This small molecule binds to this protein.
Small molecule (SMILES): C[C@]12CCC(=O)C=C1CC[C@@H]1[C@@H]2CC[C@]2(C)C(=O)CC[C@@H]12

Sequence of chain 2.A:
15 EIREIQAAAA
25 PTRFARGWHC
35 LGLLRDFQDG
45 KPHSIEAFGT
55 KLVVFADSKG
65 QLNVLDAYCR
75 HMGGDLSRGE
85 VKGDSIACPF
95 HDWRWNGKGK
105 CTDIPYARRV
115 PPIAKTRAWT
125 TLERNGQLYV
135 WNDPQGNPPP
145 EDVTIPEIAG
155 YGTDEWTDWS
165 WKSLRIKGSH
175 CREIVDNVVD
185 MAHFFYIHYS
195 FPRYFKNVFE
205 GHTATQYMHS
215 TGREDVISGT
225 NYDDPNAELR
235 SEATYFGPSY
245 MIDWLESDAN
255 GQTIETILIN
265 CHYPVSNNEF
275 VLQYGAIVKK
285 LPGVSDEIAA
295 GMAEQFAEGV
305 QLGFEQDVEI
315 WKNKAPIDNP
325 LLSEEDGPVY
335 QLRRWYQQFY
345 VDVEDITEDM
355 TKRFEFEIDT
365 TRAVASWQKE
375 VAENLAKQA

Binding-site contacts:
Ligand atom C16 contacts residue SER214 of chain 2.A at 4.0 Å.
Ligand atom C2 contacts residue ASN264 of chain 2.A at 3.3 Å.
Ligand atom C5 contacts residue GLN210 of chain 2.A at 4.1 Å.
Ligand atom C19 contacts residue LEU262 of chain 2.A at 3.6 Å (hydrophobic).
Ligand atom C18 contacts residue PHE300 of chain 2.A at 3.9 Å (hydrophobic).
Ligand atom C15 contacts residue MET212 of chain 2.A at 3.5 Å (hydrophobic).
Ligand atom C1 contacts residue ASN264 of chain 2.A at 4.0 Å.
Ligand atom C7 contacts residue SER235 of chain 2.A at 3.8 Å.
Ligand atom C4 contacts residue PHE188 of chain 2.A at 4.1 Å (hydrophobic).
Ligand atom C1 contacts residue PHE188 of chain 2.A at 4.0 Å (hydrophobic).
Ligand atom O2 contacts residue THR224 of chain 2.A at 4.0 Å.
Ligand atom C7 contacts residue ASP247 of chain 2.A at 3.7 Å.
Ligand atom C6 contacts residue GLN210 of chain 2.A at 3.4 Å.
Ligand atom C1 contacts residue PHE308 of chain 2.A at 4.2 Å (hydrophobic).
Ligand atom C8 contacts residue ASP247 of chain 2.A at 3.6 Å.
Ligand atom C6 contacts residue ALA237 of chain 2.A at 3.5 Å (hydrophobic).
Ligand atom C6 contacts residue SER235 of chain 2.A at 3.9 Å.
Ligand atom C9 contacts residue PHE188 of chain 2.A at 3.7 Å (hydrophobic).
Ligand atom O1 contacts residue VAL182 of chain 2.A at 3.3 Å.
Ligand atom C4 contacts residue MET245 of chain 2.A at 3.6 Å (hydrophobic).
Ligand atom C7 contacts residue GLN210 of chain 2.A at 3.5 Å.
Ligand atom C11 contacts residue HIS192 of chain 2.A at 4.0 Å.
Ligand atom C16 contacts residue SER194 of chain 2.A at 4.1 Å.
Ligand atom C5 contacts residue MET245 of chain 2.A at 4.0 Å (hydrophobic).
Ligand atom C7 contacts residue MET212 of chain 2.A at 3.9 Å (hydrophobic).
Ligand atom C16 contacts residue MET212 of chain 2.A at 4.1 Å (hydrophobic).
Ligand atom C12 contacts residue HIS192 of chain 2.A at 3.4 Å.
Ligand atom C18 contacts residue VAL304 of chain 2.A at 4.1 Å (hydrophobic).
Ligand atom C19 contacts residue MET245 of chain 2.A at 4.1 Å (hydrophobic).
Ligand atom C16 contacts residue LEU233 of chain 2.A at 3.7 Å (hydrophobic).
Ligand atom C15 contacts residue LEU233 of chain 2.A at 4.0 Å (hydrophobic).
Ligand atom O1 contacts residue ASN181 of chain 2.A at 3.6 Å.
Ligand atom C19 contacts residue ASP247 of chain 2.A at 3.7 Å.
Ligand atom C14 contacts residue MET212 of chain 2.A at 4.1 Å (hydrophobic).
Ligand atom C6 contacts residue ASP247 of chain 2.A at 3.5 Å.
Ligand atom C3 contacts residue MET245 of chain 2.A at 3.7 Å (hydrophobic).
Ligand atom C3 contacts residue ASN264 of chain 2.A at 3.9 Å.
Ligand atom C4 contacts residue GLN210 of chain 2.A at 3.7 Å.
Ligand atom O1 contacts residue MET245 of chain 2.A at 3.6 Å.
Ligand atom O1 contacts residue ASN264 of chain 2.A at 4.1 Å.